Sequence of chain 1.A:
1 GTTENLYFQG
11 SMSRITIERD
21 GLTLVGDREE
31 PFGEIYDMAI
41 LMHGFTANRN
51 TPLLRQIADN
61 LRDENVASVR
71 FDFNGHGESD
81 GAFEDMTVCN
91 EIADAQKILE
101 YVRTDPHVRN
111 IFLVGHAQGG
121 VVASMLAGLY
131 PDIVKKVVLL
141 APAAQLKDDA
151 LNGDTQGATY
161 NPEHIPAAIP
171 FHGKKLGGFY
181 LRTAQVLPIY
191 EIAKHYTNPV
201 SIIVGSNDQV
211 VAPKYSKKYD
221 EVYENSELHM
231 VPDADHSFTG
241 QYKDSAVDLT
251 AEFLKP

Binding-site contacts:
Ligand atom CAH contacts residue GLN156 of chain 1.A at 4.1 Å.
Ligand atom OAD contacts residue LEU146 of chain 1.A at 3.7 Å.
Ligand atom CAP contacts residue LEU146 of chain 1.A at 3.6 Å (hydrophobic).
Ligand atom CAO contacts residue GLN156 of chain 1.A at 4.0 Å.
Ligand atom CAB contacts residue THR155 of chain 1.A at 3.4 Å.
Ligand atom CAA contacts residue GLN118 of chain 1.A at 2.3 Å.
Ligand atom CAA contacts residue PHE45 of chain 1.A at 2.7 Å (hydrophobic).
Ligand atom OAK contacts residue THR155 of chain 1.A at 3.2 Å.
Ligand atom CAA contacts residue GLY119 of chain 1.A at 3.9 Å.
Ligand atom CAM contacts residue HIS236 of chain 1.A at 3.1 Å.
Ligand atom OAK contacts residue LEU146 of chain 1.A at 3.6 Å.
Ligand atom CAI contacts residue LEU146 of chain 1.A at 3.9 Å (hydrophobic).
Ligand atom CAA contacts residue GLY44 of chain 1.A at 2.9 Å.
Ligand atom CAJ contacts residue GLN118 of chain 1.A at 3.5 Å.
Ligand atom CAB contacts residue PHE45 of chain 1.A at 3.8 Å (hydrophobic).
Ligand atom CAO contacts residue ASP149 of chain 1.A at 3.3 Å.
Ligand atom CAG contacts residue VAL210 of chain 1.A at 4.1 Å (hydrophobic).
Ligand atom OAL contacts residue ALA117 of chain 1.A at 3.5 Å.
Ligand atom CAJ contacts residue PHE45 of chain 1.A at 2.7 Å (hydrophobic).
Ligand atom CAE contacts residue HIS236 of chain 1.A at 3.4 Å.
Ligand atom CAE contacts residue VAL210 of chain 1.A at 3.5 Å (hydrophobic).
Ligand atom OAL contacts residue PHE45 of chain 1.A at 3.5 Å.
Ligand atom CAA contacts residue ALA117 of chain 1.A at 3.1 Å (hydrophobic).
Ligand atom OAL contacts residue GLN118 of chain 1.A at 3.6 Å.
Ligand atom OAD contacts residue ASP149 of chain 1.A at 2.5 Å (salt-bridge).
Ligand atom CAH contacts residue ASP149 of chain 1.A at 3.1 Å.
Ligand atom CAB contacts residue TYR180 of chain 1.A at 3.2 Å (hydrophobic).
Ligand atom CAO contacts residue LEU146 of chain 1.A at 3.7 Å (hydrophobic).
Ligand atom CAF contacts residue ALA143 of chain 1.A at 3.5 Å (hydrophobic).
Ligand atom CAA contacts residue HIS116 of chain 1.A at 4.0 Å.
Ligand atom OAK contacts residue TYR180 of chain 1.A at 3.9 Å.
Ligand atom CAJ contacts residue GLY44 of chain 1.A at 3.1 Å.
Ligand atom CAE contacts residue ALA143 of chain 1.A at 4.1 Å (hydrophobic).
Ligand atom CAM contacts residue ALA117 of chain 1.A at 3.6 Å (hydrophobic).
Ligand atom OAL contacts residue HIS236 of chain 1.A at 4.1 Å.
Ligand atom CAP contacts residue THR155 of chain 1.A at 4.1 Å.
Ligand atom OAC contacts residue ALA117 of chain 1.A at 3.6 Å.
Ligand atom OAC contacts residue HIS236 of chain 1.A at 2.5 Å (h-bond).
Ligand atom CAJ contacts residue ALA117 of chain 1.A at 3.1 Å (hydrophobic).
Ligand atom OAD contacts residue THR155 of chain 1.A at 3.7 Å.

This small molecule binds to this protein.
Small molecule (SMILES): CCOC(=O)/C=C/c1ccc(O)c(OC)c1